Binding-site contacts:
Ligand atom C1 contacts residue ILE91 of chain 1.A at 3.7 Å (hydrophobic).
Ligand atom C6 contacts residue TYR83 of chain 1.A at 4.3 Å (hydrophobic).
Ligand atom O contacts residue PRO85 of chain 1.A at 3.6 Å.
Ligand atom C2 contacts residue TYR38 of chain 1.A at 3.9 Å (hydrophobic).
Ligand atom C4 contacts residue ILE91 of chain 1.A at 4.2 Å (hydrophobic).
Ligand atom C2 contacts residue TYR83 of chain 1.A at 3.8 Å (hydrophobic).
Ligand atom C3 contacts residue ILE91 of chain 1.A at 3.8 Å (hydrophobic).
Ligand atom C contacts residue ILE91 of chain 1.A at 4.4 Å (hydrophobic).
Ligand atom C4 contacts residue TYR83 of chain 1.A at 4.3 Å (hydrophobic).
Ligand atom C2 contacts residue ILE91 of chain 1.A at 3.8 Å (hydrophobic).
Ligand atom C6 contacts residue THR84 of chain 1.A at 4.1 Å.
Ligand atom N1 contacts residue TYR92 of chain 1.A at 4.5 Å.
Ligand atom N2 contacts residue PHE29 of chain 1.A at 4.0 Å.
Ligand atom N contacts residue SER80 of chain 1.A at 4.4 Å.
Ligand atom N2 contacts residue ILE91 of chain 1.A at 3.6 Å.
Ligand atom N1 contacts residue ILE91 of chain 1.A at 3.5 Å.
Ligand atom C7 contacts residue ILE91 of chain 1.A at 3.5 Å (hydrophobic).
Ligand atom O contacts residue THR84 of chain 1.A at 3.9 Å.
Ligand atom C7 contacts residue TYR83 of chain 1.A at 4.1 Å (hydrophobic).
Ligand atom N1 contacts residue SER80 of chain 1.A at 2.8 Å (h-bond).
Ligand atom O contacts residue SER89 of chain 1.A at 3.2 Å.
Ligand atom N contacts residue ILE91 of chain 1.A at 3.7 Å.
Ligand atom N contacts residue TYR83 of chain 1.A at 4.4 Å.
Ligand atom C contacts residue PHE29 of chain 1.A at 4.5 Å (hydrophobic).
Ligand atom C6 contacts residue ILE91 of chain 1.A at 4.0 Å (hydrophobic).
Ligand atom C3 contacts residue TYR83 of chain 1.A at 3.9 Å (hydrophobic).
Ligand atom C7 contacts residue SER80 of chain 1.A at 4.1 Å.
Ligand atom C5 contacts residue PRO85 of chain 1.A at 3.7 Å (hydrophobic).
Ligand atom C contacts residue VAL33 of chain 1.A at 3.5 Å (hydrophobic).
Ligand atom N2 contacts residue SER80 of chain 1.A at 3.1 Å (h-bond).
Ligand atom C3 contacts residue TYR38 of chain 1.A at 3.6 Å (hydrophobic).
Ligand atom C1 contacts residue TYR83 of chain 1.A at 3.9 Å (hydrophobic).

A small-molecule ligand and the protein it binds are described below.
Small molecule (SMILES): Cn1nnc2cc(CO)ccc21

Sequence of chain 1.A:
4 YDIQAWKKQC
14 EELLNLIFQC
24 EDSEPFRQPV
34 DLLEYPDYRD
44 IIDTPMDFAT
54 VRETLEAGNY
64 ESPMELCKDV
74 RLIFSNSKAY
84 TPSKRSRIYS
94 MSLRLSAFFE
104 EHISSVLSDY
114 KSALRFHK